A protein and the small-molecule ligand that binds it are described below.
Small molecule (SMILES): O=C(O)C1=C[C@@H](O)[C@@H](O)[C@H](O)C1

Binding-site contacts:
Ligand atom C1 contacts residue PHE236 of chain 1.A at 3.6 Å (hydrophobic).
Ligand atom C10 contacts residue PHE236 of chain 1.A at 3.8 Å (hydrophobic).
Ligand atom O7 contacts residue VAL59 of chain 1.A at 4.2 Å.
Ligand atom C5 contacts residue ASN58 of chain 1.A at 4.1 Å.
Ligand atom C8 contacts residue LYS64 of chain 1.A at 4.1 Å.
Ligand atom O12 contacts residue LYS64 of chain 1.A at 3.1 Å (salt-bridge).
Ligand atom C1 contacts residue SER13 of chain 1.A at 3.3 Å.
Ligand atom O2 contacts residue SER13 of chain 1.A at 2.4 Å (h-bond).
Ligand atom C4 contacts residue PHE236 of chain 1.A at 3.7 Å (hydrophobic).
Ligand atom O7 contacts residue ASN58 of chain 1.A at 3.0 Å (h-bond).
Ligand atom C10 contacts residue THR60 of chain 1.A at 3.7 Å.
Ligand atom C6 contacts residue VAL59 of chain 1.A at 3.8 Å (hydrophobic).
Ligand atom C6 contacts residue GLN239 of chain 1.A at 3.6 Å.
Ligand atom C4 contacts residue SER15 of chain 1.A at 4.1 Å.
Ligand atom O7 contacts residue ASN85 of chain 1.A at 3.1 Å (h-bond).
Ligand atom C6 contacts residue ASN58 of chain 1.A at 4.1 Å.
Ligand atom O3 contacts residue PHE236 of chain 1.A at 3.8 Å.
Ligand atom C8 contacts residue GLN239 of chain 1.A at 3.4 Å.
Ligand atom C1 contacts residue SER15 of chain 1.A at 3.7 Å.
Ligand atom C5 contacts residue THR60 of chain 1.A at 4.2 Å.
Ligand atom O11 contacts residue LYS64 of chain 1.A at 3.1 Å (salt-bridge).
Ligand atom C4 contacts residue THR60 of chain 1.A at 3.9 Å.
Ligand atom C5 contacts residue GLN239 of chain 1.A at 3.9 Å.
Ligand atom O12 contacts residue ASP100 of chain 1.A at 2.6 Å (salt-bridge).
Ligand atom C8 contacts residue ASP100 of chain 1.A at 3.7 Å.
Ligand atom O12 contacts residue GLN239 of chain 1.A at 3.5 Å (h-bond).
Ligand atom O7 contacts residue GLN239 of chain 1.A at 2.8 Å (h-bond).
Ligand atom C5 contacts residue VAL5 of chain 1.A at 4.2 Å (hydrophobic).
Ligand atom C8 contacts residue ASN85 of chain 1.A at 4.0 Å.
Ligand atom C5 contacts residue SER15 of chain 1.A at 3.7 Å.
Ligand atom C9 contacts residue THR60 of chain 1.A at 4.1 Å.
Ligand atom O2 contacts residue VAL5 of chain 1.A at 3.7 Å.
Ligand atom O2 contacts residue SER15 of chain 1.A at 2.9 Å (h-bond).
Ligand atom C6 contacts residue ASN85 of chain 1.A at 4.1 Å.
Ligand atom C1 contacts residue THR60 of chain 1.A at 4.2 Å.
Ligand atom C9 contacts residue LYS64 of chain 1.A at 4.0 Å.
Ligand atom O3 contacts residue SER13 of chain 1.A at 3.5 Å (h-bond).
Ligand atom O12 contacts residue ASN85 of chain 1.A at 3.1 Å (h-bond).
Ligand atom O11 contacts residue THR60 of chain 1.A at 3.2 Å (h-bond).
Ligand atom O2 contacts residue PHE236 of chain 1.A at 4.1 Å.

Sequence of chain 1.A:
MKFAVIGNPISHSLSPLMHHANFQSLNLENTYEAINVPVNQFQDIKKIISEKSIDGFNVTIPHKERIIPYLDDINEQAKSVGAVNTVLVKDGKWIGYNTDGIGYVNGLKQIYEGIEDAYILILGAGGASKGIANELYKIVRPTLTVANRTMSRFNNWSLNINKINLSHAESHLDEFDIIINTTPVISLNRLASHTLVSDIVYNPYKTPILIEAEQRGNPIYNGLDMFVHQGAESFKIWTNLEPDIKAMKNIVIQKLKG